Binding-site contacts:
Ligand atom O6 contacts residue THR89 of chain 21.A at 4.0 Å.
Ligand atom C7 contacts residue TYR90 of chain 21.A at 4.2 Å (hydrophobic).
Ligand atom N2 contacts residue TYR90 of chain 21.A at 4.2 Å.
Ligand atom C1 contacts residue THR89 of chain 21.A at 4.2 Å.
Ligand atom O5 contacts residue ASN118 of chain 21.A at 2.4 Å (h-bond).
Ligand atom O6 contacts residue PHE119 of chain 21.A at 3.0 Å (h-bond).
Ligand atom C1 contacts residue ASN118 of chain 21.A at 1.4 Å.
Ligand atom O7 contacts residue ASP67 of chain 21.A at 2.8 Å (salt-bridge).
Ligand atom C7 contacts residue ASP67 of chain 21.A at 3.3 Å.
Ligand atom O5 contacts residue PHE119 of chain 21.A at 4.1 Å.
Ligand atom C6 contacts residue PHE119 of chain 21.A at 4.2 Å (hydrophobic).
Ligand atom C2 contacts residue ASN118 of chain 21.A at 2.4 Å.
Ligand atom C7 contacts residue ASN118 of chain 21.A at 3.4 Å.
Ligand atom O6 contacts residue THR120 of chain 21.A at 3.1 Å (h-bond).
Ligand atom C8 contacts residue ASN118 of chain 21.A at 3.6 Å.
Ligand atom C4 contacts residue ASN118 of chain 21.A at 4.2 Å.
Ligand atom C1 contacts residue THR120 of chain 21.A at 4.4 Å.
Ligand atom C3 contacts residue ASN118 of chain 21.A at 3.8 Å.
Ligand atom C6 contacts residue THR120 of chain 21.A at 3.4 Å.
Ligand atom C8 contacts residue SER66 of chain 21.A at 3.3 Å.
Ligand atom O7 contacts residue TYR90 of chain 21.A at 3.8 Å.
Ligand atom C5 contacts residue THR120 of chain 21.A at 4.0 Å.
Ligand atom C5 contacts residue ASN118 of chain 21.A at 3.6 Å.
Ligand atom N2 contacts residue ASN118 of chain 21.A at 2.9 Å (h-bond).
Ligand atom C5 contacts residue THR89 of chain 21.A at 4.5 Å.
Ligand atom O5 contacts residue THR120 of chain 21.A at 3.2 Å (h-bond).
Ligand atom N2 contacts residue ASP67 of chain 21.A at 4.5 Å.
Ligand atom C8 contacts residue ASP67 of chain 21.A at 3.3 Å.
Ligand atom O7 contacts residue ASN118 of chain 21.A at 4.3 Å.
Ligand atom O5 contacts residue THR89 of chain 21.A at 4.5 Å.

Sequence of chain 21.A:
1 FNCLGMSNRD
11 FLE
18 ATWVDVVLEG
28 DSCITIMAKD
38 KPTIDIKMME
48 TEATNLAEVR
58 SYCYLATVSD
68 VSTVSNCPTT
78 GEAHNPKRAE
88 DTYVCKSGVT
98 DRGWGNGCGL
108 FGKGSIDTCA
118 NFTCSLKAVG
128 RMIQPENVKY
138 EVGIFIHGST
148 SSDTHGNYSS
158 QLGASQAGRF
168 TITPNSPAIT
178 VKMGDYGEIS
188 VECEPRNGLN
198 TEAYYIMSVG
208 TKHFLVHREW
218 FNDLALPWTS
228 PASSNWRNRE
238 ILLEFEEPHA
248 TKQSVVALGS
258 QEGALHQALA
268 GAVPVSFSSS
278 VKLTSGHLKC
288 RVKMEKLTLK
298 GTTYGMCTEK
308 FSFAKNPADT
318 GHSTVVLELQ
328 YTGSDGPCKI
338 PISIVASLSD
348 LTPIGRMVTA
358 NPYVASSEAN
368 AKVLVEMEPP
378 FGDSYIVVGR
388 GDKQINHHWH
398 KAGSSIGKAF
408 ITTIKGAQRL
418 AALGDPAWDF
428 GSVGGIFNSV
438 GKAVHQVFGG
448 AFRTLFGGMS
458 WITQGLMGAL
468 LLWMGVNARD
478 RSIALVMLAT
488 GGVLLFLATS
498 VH

The small molecule below binds the protein below.
Small molecule (SMILES): CC(=O)N[C@@H]1[C@@H](O)[C@H](O)[C@@H](CO)O[C@H]1O